Sequence of chain 2.B:
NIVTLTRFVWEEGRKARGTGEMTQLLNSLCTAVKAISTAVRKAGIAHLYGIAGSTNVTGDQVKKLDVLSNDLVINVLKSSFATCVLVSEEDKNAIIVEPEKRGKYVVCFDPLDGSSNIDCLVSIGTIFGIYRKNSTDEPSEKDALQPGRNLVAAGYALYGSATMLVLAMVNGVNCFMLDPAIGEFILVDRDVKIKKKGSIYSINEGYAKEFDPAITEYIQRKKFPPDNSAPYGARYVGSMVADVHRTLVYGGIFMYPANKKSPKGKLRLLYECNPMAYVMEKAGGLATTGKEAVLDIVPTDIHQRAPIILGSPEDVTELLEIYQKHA

Binding-site contacts:
Ligand atom O4 contacts residue GLY246 of chain 2.B at 3.8 Å.
Ligand atom C1 contacts residue PO41 of chain 2.L at 3.3 Å.
Ligand atom C4 contacts residue MET248 of chain 2.B at 3.6 Å (hydrophobic).
Ligand atom C6 contacts residue TYR244 of chain 2.B at 3.8 Å (hydrophobic).
Ligand atom O3 contacts residue ASP121 of chain 2.B at 2.7 Å (salt-bridge).
Ligand atom C1 contacts residue LYS274 of chain 2.B at 3.9 Å.
Ligand atom O2P contacts residue TYR264 of chain 2.B at 2.7 Å (h-bond).
Ligand atom O3 contacts residue MET248 of chain 2.B at 2.7 Å (h-bond).
Ligand atom O6 contacts residue LYS274 of chain 2.B at 3.4 Å (salt-bridge).
Ligand atom O1 contacts residue PO41 of chain 2.L at 2.9 Å (h-bond).
Ligand atom C1 contacts residue ASP121 of chain 2.B at 3.6 Å.
Ligand atom O3P contacts residue ASN212 of chain 2.B at 3.0 Å (h-bond).
Ligand atom C5 contacts residue GLY246 of chain 2.B at 3.8 Å.
Ligand atom P contacts residue TYR244 of chain 2.B at 3.8 Å.
Ligand atom O6 contacts residue TYR264 of chain 2.B at 3.5 Å.
Ligand atom C1 contacts residue GLU280 of chain 2.B at 3.5 Å.
Ligand atom O5 contacts residue LYS274 of chain 2.B at 3.1 Å (salt-bridge).
Ligand atom C3 contacts residue ASP121 of chain 2.B at 3.8 Å.
Ligand atom C1 contacts residue MG1 of chain 2.I at 3.8 Å.
Ligand atom P contacts residue TYR264 of chain 2.B at 3.7 Å.
Ligand atom C3 contacts residue MET248 of chain 2.B at 3.5 Å (hydrophobic).
Ligand atom O3P contacts residue TYR264 of chain 2.B at 3.5 Å.
Ligand atom C4 contacts residue GLY246 of chain 2.B at 3.1 Å.
Ligand atom C1 contacts residue LEU275 of chain 2.B at 3.5 Å (hydrophobic).
Ligand atom O4 contacts residue TYR244 of chain 2.B at 3.9 Å.
Ligand atom O3 contacts residue GLY122 of chain 2.B at 3.8 Å.
Ligand atom O3 contacts residue SER247 of chain 2.B at 3.6 Å.
Ligand atom O1P contacts residue ARG243 of chain 2.A at 2.9 Å (salt-bridge).
Ligand atom O3P contacts residue ARG243 of chain 2.A at 3.9 Å.
Ligand atom O1P contacts residue ASN212 of chain 2.B at 3.7 Å.
Ligand atom O3P contacts residue TYR244 of chain 2.B at 2.6 Å (h-bond).
Ligand atom O1 contacts residue LYS274 of chain 2.B at 3.0 Å.
Ligand atom O2 contacts residue PO41 of chain 2.L at 2.9 Å (h-bond).
Ligand atom P contacts residue ASN212 of chain 2.B at 3.8 Å.
Ligand atom O3 contacts residue GLY246 of chain 2.B at 3.7 Å.
Ligand atom O4 contacts residue MET248 of chain 2.B at 3.5 Å (h-bond).
Ligand atom C6 contacts residue GLY246 of chain 2.B at 3.6 Å.
Ligand atom O2P contacts residue TYR215 of chain 2.B at 2.6 Å (h-bond).
Ligand atom C2 contacts residue PO41 of chain 2.L at 3.9 Å.
Ligand atom O2 contacts residue GLY122 of chain 2.B at 3.9 Å.

Sequence of chain 2.A:
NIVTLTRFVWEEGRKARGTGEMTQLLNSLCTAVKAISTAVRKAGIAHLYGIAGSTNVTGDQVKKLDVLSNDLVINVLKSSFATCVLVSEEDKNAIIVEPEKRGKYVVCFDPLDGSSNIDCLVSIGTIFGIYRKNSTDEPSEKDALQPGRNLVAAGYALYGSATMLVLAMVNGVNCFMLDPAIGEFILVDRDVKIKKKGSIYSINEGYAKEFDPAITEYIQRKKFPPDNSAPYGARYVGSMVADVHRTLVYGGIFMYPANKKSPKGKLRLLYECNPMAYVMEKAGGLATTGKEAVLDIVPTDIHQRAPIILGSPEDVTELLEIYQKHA

The small molecule below binds the protein below.
Small molecule (SMILES): O=P(O)(O)OC[C@H]1O[C@](O)(CO)[C@@H](O)[C@@H]1O